Binding-site contacts:
Ligand atom C2 contacts residue ASN101 of chain 1.A at 2.9 Å.
Ligand atom BR8 contacts residue ASN101 of chain 1.A at 4.2 Å.
Ligand atom BR8 contacts residue CYS97 of chain 1.A at 3.3 Å.
Ligand atom C5 contacts residue ILE107 of chain 1.A at 3.5 Å (hydrophobic).
Ligand atom C2 contacts residue TYR100 of chain 1.A at 4.1 Å (hydrophobic).
Ligand atom O9 contacts residue LEU53 of chain 1.A at 3.8 Å.
Ligand atom BR8 contacts residue TYR58 of chain 1.A at 3.0 Å.
Ligand atom BR8 contacts residue ASN96 of chain 1.A at 4.0 Å.
Ligand atom C2 contacts residue ILE107 of chain 1.A at 3.8 Å (hydrophobic).
Ligand atom C1 contacts residue ASN101 of chain 1.A at 3.6 Å.
Ligand atom C1 contacts residue ILE107 of chain 1.A at 3.6 Å (hydrophobic).
Ligand atom C6 contacts residue VAL48 of chain 1.A at 3.6 Å (hydrophobic).
Ligand atom C3 contacts residue LEU53 of chain 1.A at 4.4 Å (hydrophobic).
Ligand atom C2 contacts residue TYR58 of chain 1.A at 3.7 Å (hydrophobic).
Ligand atom C4 contacts residue VAL48 of chain 1.A at 3.9 Å (hydrophobic).
Ligand atom C10 contacts residue ILE107 of chain 1.A at 4.2 Å (hydrophobic).
Ligand atom C6 contacts residue ILE107 of chain 1.A at 3.0 Å (hydrophobic).
Ligand atom C1 contacts residue TYR58 of chain 1.A at 4.3 Å (hydrophobic).
Ligand atom C5 contacts residue VAL48 of chain 1.A at 4.1 Å (hydrophobic).
Ligand atom C5 contacts residue ASN101 of chain 1.A at 3.8 Å.
Ligand atom C1 contacts residue TYR100 of chain 1.A at 4.2 Å (hydrophobic).
Ligand atom O7 contacts residue TYR100 of chain 1.A at 3.6 Å.
Ligand atom C5 contacts residue TYR58 of chain 1.A at 3.8 Å (hydrophobic).
Ligand atom C4 contacts residue ILE107 of chain 1.A at 2.8 Å (hydrophobic).
Ligand atom O7 contacts residue LEU55 of chain 1.A at 3.8 Å.
Ligand atom C10 contacts residue LEU55 of chain 1.A at 4.3 Å (hydrophobic).
Ligand atom C10 contacts residue ASN101 of chain 1.A at 2.8 Å.
Ligand atom O9 contacts residue ILE107 of chain 1.A at 3.8 Å.
Ligand atom O9 contacts residue LEU55 of chain 1.A at 4.4 Å.
Ligand atom C3 contacts residue ILE107 of chain 1.A at 3.1 Å (hydrophobic).
Ligand atom O7 contacts residue ASN101 of chain 1.A at 3.0 Å (h-bond).

Sequence of chain 1.A:
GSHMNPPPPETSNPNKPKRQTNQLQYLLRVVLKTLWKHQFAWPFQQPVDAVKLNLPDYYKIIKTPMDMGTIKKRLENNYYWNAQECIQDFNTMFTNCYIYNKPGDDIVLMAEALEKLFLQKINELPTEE

A small-molecule ligand and the protein it binds are described below.
Small molecule (SMILES): COc1cc(Br)ccc1O